A protein and the small-molecule ligand that binds it are described below.
Small molecule (SMILES): O=c1ccn([C@@H]2O[C@H](CO[P](=O)(O)O[C@H]3[C@@H](O)[C@H](n4ccc(=O)[nH]c4=O)O[C@@H]3CO[P](=O)(O)O[C@H]3[C@@H](O)[C@H](n4ccc(=O)[nH]c4=O)O[C@@H]3CO[P](=O)(O)O[C@H]3[C@@H](O)[C@H](n4ccc(=O)[nH]c4=O)O[C@@H]3CO[P](=O)(O)O[C@H]3[C@@H](O)[C@H](n4ccc(=O)[nH]c4=O)O[C@@H]3CO[P](=O)(O)O[C@H]3[C@@H](O)[C@H](n4ccc(=O)[nH]c4=O)O[C@@H]3COP(=O)=O)[C@@H](O)[C@H]2O)c(=O)[nH]1

Sequence of chain 2.EA:
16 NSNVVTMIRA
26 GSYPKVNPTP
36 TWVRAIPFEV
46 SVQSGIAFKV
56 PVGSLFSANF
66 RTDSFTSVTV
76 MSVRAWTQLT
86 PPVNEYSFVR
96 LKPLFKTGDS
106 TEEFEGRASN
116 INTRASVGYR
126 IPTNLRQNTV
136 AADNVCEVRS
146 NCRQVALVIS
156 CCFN

Binding-site contacts:
Ligand atom OP1 contacts residue VAL20 of chain 2.C at 4.1 Å.
Ligand atom C4' contacts residue VAL19 of chain 2.C at 3.7 Å (hydrophobic).
Ligand atom OP2 contacts residue ARG79 of chain 1.FA at 2.5 Å (salt-bridge).
Ligand atom C1' contacts residue VAL38 of chain 2.EA at 3.7 Å (hydrophobic).
Ligand atom C2' contacts residue VAL38 of chain 1.FA at 4.1 Å (hydrophobic).
Ligand atom C5' contacts residue PRO35 of chain 2.EA at 3.7 Å (hydrophobic).
Ligand atom P contacts residue SER155 of chain 1.FA at 3.0 Å.
Ligand atom C1' contacts residue VAL38 of chain 1.FA at 4.1 Å (hydrophobic).
Ligand atom O2' contacts residue THR36 of chain 2.EA at 3.3 Å (h-bond).
Ligand atom OP1 contacts residue SER155 of chain 1.FA at 1.7 Å (h-bond).
Ligand atom O2 contacts residue VAL38 of chain 1.FA at 3.5 Å (h-bond).
Ligand atom O2 contacts residue VAL38 of chain 2.EA at 4.1 Å.
Ligand atom O2' contacts residue ARG39 of chain 1.FA at 3.9 Å.
Ligand atom O2' contacts residue ASN18 of chain 2.C at 3.7 Å.
Ligand atom O4' contacts residue VAL38 of chain 2.EA at 3.8 Å.
Ligand atom OP1 contacts residue SER77 of chain 1.FA at 3.5 Å (h-bond).
Ligand atom O2' contacts residue VAL38 of chain 1.FA at 3.1 Å (h-bond).
Ligand atom P contacts residue ALA40 of chain 1.FA at 4.1 Å.
Ligand atom O5' contacts residue SER155 of chain 1.FA at 3.6 Å.
Ligand atom C4' contacts residue THR36 of chain 2.EA at 4.1 Å.
Ligand atom OP1 contacts residue THR21 of chain 2.C at 3.1 Å.
Ligand atom C5' contacts residue SER77 of chain 1.FA at 4.0 Å.
Ligand atom C4' contacts residue ALA40 of chain 1.FA at 3.1 Å (hydrophobic).
Ligand atom O3' contacts residue ALA40 of chain 1.FA at 3.3 Å.
Ligand atom C5' contacts residue SER155 of chain 1.FA at 3.4 Å.
Ligand atom C5' contacts residue VAL19 of chain 2.C at 3.7 Å (hydrophobic).
Ligand atom C2 contacts residue VAL38 of chain 1.FA at 4.0 Å (hydrophobic).
Ligand atom C5' contacts residue THR36 of chain 2.EA at 4.1 Å.
Ligand atom O3' contacts residue THR36 of chain 2.EA at 3.3 Å (h-bond).
Ligand atom OP1 contacts residue ARG79 of chain 1.FA at 3.7 Å.
Ligand atom P contacts residue ARG79 of chain 1.FA at 3.6 Å.
Ligand atom O2' contacts residue VAL38 of chain 2.EA at 4.1 Å.
Ligand atom C5' contacts residue THR21 of chain 2.C at 4.0 Å.
Ligand atom C4' contacts residue PRO35 of chain 2.EA at 3.8 Å (hydrophobic).
Ligand atom C3' contacts residue THR36 of chain 2.EA at 4.1 Å.
Ligand atom OP2 contacts residue ALA40 of chain 1.FA at 4.0 Å.
Ligand atom C3' contacts residue ALA40 of chain 1.FA at 3.6 Å (hydrophobic).
Ligand atom C5' contacts residue ALA40 of chain 1.FA at 3.4 Å (hydrophobic).
Ligand atom O3' contacts residue SER155 of chain 1.FA at 3.5 Å (h-bond).
Ligand atom O2' contacts residue TRP37 of chain 2.EA at 4.1 Å.

Sequence of chain 1.FA:
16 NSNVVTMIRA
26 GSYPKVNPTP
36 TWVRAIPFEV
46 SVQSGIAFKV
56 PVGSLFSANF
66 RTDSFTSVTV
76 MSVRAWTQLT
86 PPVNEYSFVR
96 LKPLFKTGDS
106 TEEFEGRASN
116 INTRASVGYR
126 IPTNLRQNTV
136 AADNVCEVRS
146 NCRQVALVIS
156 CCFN

Sequence of chain 2.C:
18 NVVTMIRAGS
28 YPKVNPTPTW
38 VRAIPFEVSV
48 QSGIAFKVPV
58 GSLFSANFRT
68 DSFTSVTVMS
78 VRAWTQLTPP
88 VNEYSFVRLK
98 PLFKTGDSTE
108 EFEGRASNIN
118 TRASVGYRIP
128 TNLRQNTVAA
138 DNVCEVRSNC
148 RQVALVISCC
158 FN